This protein binds this small molecule.
Small molecule (SMILES): Nc1ccn([C@@H]2O[C@H](CO[P](=O)(O)O[C@H]3[C@@H](O)[C@H](n4ccc(N)nc4=O)O[C@@H]3CO[P](=O)(O)O[C@H]3[C@@H](O)[C@H](n4ccc(N)nc4=O)O[C@@H]3CO[P](=O)(O)O[C@H]3[C@@H](O)[C@H](n4cnc5c(=O)nc(N)[nH]c54)O[C@@H]3CO[P](=O)(O)O[C@H]3[C@@H](O)[C@H](n4cnc5c(=O)nc(N)[nH]c54)O[C@@H]3CO[P](=O)(O)O[C@H]3[C@@H](O)[C@H](n4cnc5c(=O)nc(N)[nH]c54)O[C@@H]3CO[P](=O)(O)O[C@H]3[C@@H](O)[C@H](n4ccc(=O)[nH]c4=O)O[C@@H]3CO[P](=O)(O)O[C@H]3[C@@H](O)[C@H](n4cnc5c(N)ncnc54)O[C@@H]3COP(=O)=O)[C@@H](O)[C@H]2O)c(=O)n1

Binding-site contacts:
Ligand atom O6 contacts residue C5 of chain 1.D at 2.9 Å (h-bond).
Ligand atom O2' contacts residue SER301 of chain 1.F at 3.1 Å.
Ligand atom O4' contacts residue GLY299 of chain 1.F at 2.8 Å (h-bond).
Ligand atom N1 contacts residue C5 of chain 1.D at 2.8 Å (h-bond).
Ligand atom N3 contacts residue A7 of chain 1.D at 2.7 Å (h-bond).
Ligand atom O6 contacts residue C4 of chain 1.D at 3.2 Å (h-bond).
Ligand atom N2 contacts residue C5 of chain 1.D at 2.8 Å (h-bond).
Ligand atom O2 contacts residue THR303 of chain 1.F at 2.9 Å.
Ligand atom N4 contacts residue G3 of chain 1.D at 3.0 Å (h-bond).
Ligand atom N2 contacts residue TYR336 of chain 1.F at 3.0 Å (h-bond).
Ligand atom N1 contacts residue C6 of chain 1.D at 2.9 Å (h-bond).
Ligand atom N6 contacts residue A7 of chain 1.D at 3.2 Å (h-bond).
Ligand atom O4' contacts residue CYS217 of chain 1.F at 3.2 Å (h-bond).
Ligand atom OP2 contacts residue ASP109 of chain 1.F at 2.9 Å (salt-bridge).
Ligand atom N3 contacts residue G2 of chain 1.D at 3.2 Å (h-bond).
Ligand atom O2' contacts residue CYS300 of chain 1.F at 2.5 Å (h-bond).
Ligand atom N3 contacts residue G1 of chain 1.D at 3.2 Å (h-bond).
Ligand atom O2' contacts residue GLY216 of chain 1.F at 3.0 Å (h-bond).
Ligand atom OP1 contacts residue ASP109 of chain 1.F at 2.8 Å (salt-bridge).
Ligand atom N2 contacts residue C6 of chain 1.D at 2.8 Å (h-bond).
Ligand atom O2 contacts residue G2 of chain 1.D at 3.2 Å (h-bond).
Ligand atom O4 contacts residue A7 of chain 1.D at 2.9 Å (h-bond).
Ligand atom O6 contacts residue C6 of chain 1.D at 2.8 Å (h-bond).
Ligand atom O2' contacts residue ASN218 of chain 1.F at 3.3 Å (h-bond).
Ligand atom O2' contacts residue ALA302 of chain 1.F at 3.1 Å (h-bond).
Ligand atom OP1 contacts residue ARG193 of chain 1.F at 2.8 Å (salt-bridge).
Ligand atom C1' contacts residue TYR336 of chain 1.F at 3.2 Å (hydrophobic).
Ligand atom OP1 contacts residue SER301 of chain 1.F at 3.0 Å (h-bond).
Ligand atom C2 contacts residue A7 of chain 1.D at 3.3 Å.
Ligand atom N4 contacts residue G1 of chain 1.D at 2.8 Å (h-bond).
Ligand atom N3 contacts residue G3 of chain 1.D at 2.9 Å (h-bond).
Ligand atom OP2 contacts residue THR115 of chain 1.F at 3.2 Å (h-bond).
Ligand atom O2 contacts residue G3 of chain 1.D at 2.8 Å (h-bond).
Ligand atom OP1 contacts residue ALA116 of chain 1.F at 3.0 Å (h-bond).
Ligand atom C2 contacts residue G3 of chain 1.D at 3.2 Å.
Ligand atom N2 contacts residue C4 of chain 1.D at 2.6 Å (h-bond).
Ligand atom C4' contacts residue GLY299 of chain 1.F at 3.1 Å.
Ligand atom C5' contacts residue HIS204 of chain 1.F at 3.3 Å.
Ligand atom C4' contacts residue CYS217 of chain 1.F at 3.2 Å (hydrophobic).
Ligand atom N1 contacts residue C4 of chain 1.D at 2.9 Å (h-bond).

Sequence of chain 1.F:
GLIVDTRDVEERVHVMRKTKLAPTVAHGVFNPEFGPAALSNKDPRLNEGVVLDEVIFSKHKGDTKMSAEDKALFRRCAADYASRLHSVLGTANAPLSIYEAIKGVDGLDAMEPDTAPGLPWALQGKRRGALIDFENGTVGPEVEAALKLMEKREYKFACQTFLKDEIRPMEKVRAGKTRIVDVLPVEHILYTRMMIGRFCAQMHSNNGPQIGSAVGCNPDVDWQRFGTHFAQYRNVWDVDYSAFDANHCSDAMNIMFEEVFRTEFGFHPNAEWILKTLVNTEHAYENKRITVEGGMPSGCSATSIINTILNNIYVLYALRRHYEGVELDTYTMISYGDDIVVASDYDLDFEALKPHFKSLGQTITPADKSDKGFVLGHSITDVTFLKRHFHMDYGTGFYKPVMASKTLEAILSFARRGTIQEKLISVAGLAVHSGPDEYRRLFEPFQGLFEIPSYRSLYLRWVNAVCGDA